Binding-site contacts:
Ligand atom C30 contacts residue SER199 of chain 1.D at 3.5 Å.
Ligand atom O48 contacts residue GLY197 of chain 1.D at 3.7 Å.
Ligand atom C25 contacts residue GLY197 of chain 1.D at 3.5 Å.
Ligand atom O48 contacts residue SER199 of chain 1.D at 2.9 Å (h-bond).
Ligand atom C33 contacts residue LEU110 of chain 1.E at 3.7 Å (hydrophobic).
Ligand atom N37 contacts residue GLY197 of chain 1.D at 2.8 Å (h-bond).
Ligand atom C13 contacts residue GLU205 of chain 1.D at 3.8 Å.
Ligand atom C18 contacts residue SER199 of chain 1.D at 3.7 Å.
Ligand atom C45 contacts residue ARG196 of chain 1.D at 3.6 Å.
Ligand atom C10 contacts residue LEU242 of chain 1.D at 3.5 Å (hydrophobic).
Ligand atom C12 contacts residue SER199 of chain 1.D at 3.3 Å.
Ligand atom C38 contacts residue GLY197 of chain 1.D at 3.7 Å.
Ligand atom C11 contacts residue PHE200 of chain 1.D at 3.8 Å (hydrophobic).
Ligand atom C14 contacts residue SER199 of chain 1.D at 3.8 Å.
Ligand atom C41 contacts residue ILE75 of chain 1.E at 3.8 Å (hydrophobic).
Ligand atom C35 contacts residue SER199 of chain 1.D at 3.5 Å.
Ligand atom N29 contacts residue ASP179 of chain 1.E at 3.2 Å (salt-bridge).
Ligand atom C44 contacts residue PRO112 of chain 1.E at 3.8 Å (hydrophobic).
Ligand atom C20 contacts residue ASP179 of chain 1.E at 3.6 Å.
Ligand atom C36 contacts residue GLY197 of chain 1.D at 3.6 Å.
Ligand atom C10 contacts residue ILE248 of chain 1.D at 3.8 Å (hydrophobic).
Ligand atom C12 contacts residue GLU205 of chain 1.D at 3.8 Å.
Ligand atom C10 contacts residue PHE200 of chain 1.D at 3.4 Å (hydrophobic).
Ligand atom C01 contacts residue GLN246 of chain 1.D at 3.7 Å.
Ligand atom C02 contacts residue GLN246 of chain 1.D at 3.6 Å.
Ligand atom N15 contacts residue SER199 of chain 1.D at 3.0 Å (h-bond).
Ligand atom C32 contacts residue ILE75 of chain 1.E at 3.4 Å (hydrophobic).
Ligand atom C11 contacts residue SER199 of chain 1.D at 3.2 Å.
Ligand atom C07 contacts residue TYR198 of chain 1.D at 3.5 Å (hydrophobic).
Ligand atom C01 contacts residue VAL247 of chain 1.D at 3.6 Å (hydrophobic).
Ligand atom C34 contacts residue LEU110 of chain 1.E at 3.3 Å (hydrophobic).
Ligand atom C31 contacts residue ILE75 of chain 1.E at 3.5 Å (hydrophobic).
Ligand atom C01 contacts residue ILE248 of chain 1.D at 3.6 Å (hydrophobic).
Ligand atom N21 contacts residue ASP179 of chain 1.E at 2.8 Å (salt-bridge).
Ligand atom C35 contacts residue ARG177 of chain 1.E at 3.6 Å.
Ligand atom C31 contacts residue SER199 of chain 1.D at 3.7 Å.
Ligand atom N21 contacts residue VAL201 of chain 1.D at 3.8 Å.
Ligand atom C27 contacts residue ILE75 of chain 1.E at 3.7 Å (hydrophobic).
Ligand atom C19 contacts residue ASP179 of chain 1.E at 3.5 Å.
Ligand atom O43 contacts residue ALA114 of chain 1.E at 3.6 Å.

The protein below binds the small molecule below.
Small molecule (SMILES): C/C1=C\CC[C@H](C)OC(=O)C[C@H](c2ccc(O)cc2)NC(=O)[C@@H](Cc2c[nH]c3ccccc23)N(C)C(=O)[C@H](CCCCN)NC(=O)[C@@H](C)C1

Sequence of chain 1.E:
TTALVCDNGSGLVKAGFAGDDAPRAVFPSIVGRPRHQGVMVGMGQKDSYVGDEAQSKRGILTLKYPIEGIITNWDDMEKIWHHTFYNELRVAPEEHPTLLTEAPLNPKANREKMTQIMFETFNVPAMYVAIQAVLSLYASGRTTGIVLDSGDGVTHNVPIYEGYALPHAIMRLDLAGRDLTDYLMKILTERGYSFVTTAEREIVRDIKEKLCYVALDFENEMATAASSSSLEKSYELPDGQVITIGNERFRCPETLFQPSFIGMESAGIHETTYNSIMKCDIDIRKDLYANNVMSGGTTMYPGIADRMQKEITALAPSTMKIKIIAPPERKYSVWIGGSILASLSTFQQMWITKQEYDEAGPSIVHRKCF

Sequence of chain 1.D:
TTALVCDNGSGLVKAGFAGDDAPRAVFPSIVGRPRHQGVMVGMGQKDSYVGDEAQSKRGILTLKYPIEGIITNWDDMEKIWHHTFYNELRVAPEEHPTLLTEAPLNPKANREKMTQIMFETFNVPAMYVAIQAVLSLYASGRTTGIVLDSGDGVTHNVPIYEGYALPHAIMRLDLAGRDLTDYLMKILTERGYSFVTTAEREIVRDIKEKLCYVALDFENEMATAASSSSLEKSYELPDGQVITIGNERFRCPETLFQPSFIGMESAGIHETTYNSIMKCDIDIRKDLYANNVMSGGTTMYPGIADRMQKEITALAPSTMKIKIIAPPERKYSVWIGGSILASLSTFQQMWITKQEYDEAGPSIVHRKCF